This protein binds this small molecule.
Small molecule (SMILES): CC[C@H](C)[C@H](NC(=O)[C@H](CO)NC(=O)[C@@H](NC(=O)[C@H](Cc1ccc(OP(=O)(O)O)cc1)NC(=O)[C@H](CC(=O)O)NC(=O)[C@@H]1CCCN1C(=O)[C@@H](NC(=O)[C@@H]1CCCN1)C(C)C)[C@@H](C)O)C(=O)N[C@@H](CC1=NC=NC1)C(=O)N[C@H](C=O)[C@@H](C)CC

Sequence of chain 1.D:
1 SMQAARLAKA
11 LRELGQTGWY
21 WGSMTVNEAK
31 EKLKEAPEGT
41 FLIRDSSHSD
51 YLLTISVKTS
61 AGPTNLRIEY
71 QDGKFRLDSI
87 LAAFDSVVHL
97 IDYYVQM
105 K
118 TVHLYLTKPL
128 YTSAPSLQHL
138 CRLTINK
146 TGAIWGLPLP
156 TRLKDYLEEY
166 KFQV

Binding-site contacts:
Ligand atom O contacts residue ASN65 of chain 1.D at 2.7 Å (h-bond).
Ligand atom CG1 contacts residue GLY62 of chain 1.D at 3.3 Å.
Ligand atom CG1 contacts residue ILE8 of chain 1.J at 3.5 Å (hydrophobic).
Ligand atom O contacts residue SER79 of chain 1.D at 3.4 Å.
Ligand atom O contacts residue THR64 of chain 1.D at 3.1 Å (h-bond).
Ligand atom O2P contacts residue ARG67 of chain 1.D at 3.1 Å (salt-bridge).
Ligand atom CG2 contacts residue SER7 of chain 1.J at 3.5 Å.
Ligand atom CG1 contacts residue ALA61 of chain 1.D at 3.4 Å (hydrophobic).
Ligand atom O3P contacts residue ARG44 of chain 1.D at 3.0 Å (salt-bridge).
Ligand atom N contacts residue ASP78 of chain 1.D at 2.9 Å (salt-bridge).
Ligand atom CA contacts residue ALA61 of chain 1.D at 3.4 Å (hydrophobic).
Ligand atom N contacts residue HIS9 of chain 1.J at 2.8 Å (h-bond).
Ligand atom CG1 contacts residue PRO63 of chain 1.D at 3.3 Å (hydrophobic).
Ligand atom O1P contacts residue ARG67 of chain 1.D at 2.9 Å (salt-bridge).
Ligand atom O contacts residue THR64 of chain 1.D at 2.9 Å (h-bond).
Ligand atom O3P contacts residue SER47 of chain 1.D at 2.8 Å (h-bond).
Ligand atom CA contacts residue VLM11 of chain 1.J at 3.4 Å.
Ligand atom CA contacts residue ASP78 of chain 1.D at 3.4 Å.
Ligand atom O2P contacts residue SER47 of chain 1.D at 2.8 Å (h-bond).
Ligand atom CG2 contacts residue THR64 of chain 1.D at 3.1 Å.
Ligand atom CG2 contacts residue LEU66 of chain 1.D at 3.4 Å (hydrophobic).
Ligand atom OG1 contacts residue ILE10 of chain 1.J at 3.4 Å.
Ligand atom CE1 contacts residue ASN65 of chain 1.D at 3.4 Å.
Ligand atom OH contacts residue VAL26 of chain 1.D at 3.3 Å.
Ligand atom O contacts residue VLM11 of chain 1.J at 3.1 Å (h-bond).
Ligand atom CD1 contacts residue ASN65 of chain 1.D at 3.5 Å.
Ligand atom O contacts residue ILE80 of chain 1.D at 3.4 Å (h-bond).
Ligand atom N contacts residue ALA61 of chain 1.D at 3.1 Å (h-bond).
Ligand atom O contacts residue LEU66 of chain 1.D at 3.5 Å.
Ligand atom O contacts residue HIS9 of chain 1.J at 2.8 Å (h-bond).
Ligand atom CA contacts residue ASN65 of chain 1.D at 3.2 Å.
Ligand atom O1P contacts residue SER46 of chain 1.D at 2.6 Å (h-bond).
Ligand atom CE2 contacts residue VAL26 of chain 1.D at 3.5 Å (hydrophobic).
Ligand atom OG contacts residue ASP78 of chain 1.D at 3.5 Å (salt-bridge).
Ligand atom O1P contacts residue THR54 of chain 1.D at 2.8 Å (h-bond).
Ligand atom N contacts residue ASN65 of chain 1.D at 3.0 Å (h-bond).
Ligand atom N contacts residue VLM11 of chain 1.J at 2.9 Å (h-bond).
Ligand atom OH contacts residue ARG44 of chain 1.D at 3.1 Å (salt-bridge).
Ligand atom CG1 contacts residue SER79 of chain 1.D at 3.5 Å.
Ligand atom CA contacts residue HIS9 of chain 1.J at 3.4 Å.

Sequence of chain 1.J:
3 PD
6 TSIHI